The protein below binds the small molecule below.
Small molecule (SMILES): CC(C)CCC[C@@H](C)[C@H]1CC[C@H]2[C@@H]3CC=C4C[C@@H](O)CC[C@]4(C)[C@H]3CC[C@]12C

Sequence of chain 1.G:
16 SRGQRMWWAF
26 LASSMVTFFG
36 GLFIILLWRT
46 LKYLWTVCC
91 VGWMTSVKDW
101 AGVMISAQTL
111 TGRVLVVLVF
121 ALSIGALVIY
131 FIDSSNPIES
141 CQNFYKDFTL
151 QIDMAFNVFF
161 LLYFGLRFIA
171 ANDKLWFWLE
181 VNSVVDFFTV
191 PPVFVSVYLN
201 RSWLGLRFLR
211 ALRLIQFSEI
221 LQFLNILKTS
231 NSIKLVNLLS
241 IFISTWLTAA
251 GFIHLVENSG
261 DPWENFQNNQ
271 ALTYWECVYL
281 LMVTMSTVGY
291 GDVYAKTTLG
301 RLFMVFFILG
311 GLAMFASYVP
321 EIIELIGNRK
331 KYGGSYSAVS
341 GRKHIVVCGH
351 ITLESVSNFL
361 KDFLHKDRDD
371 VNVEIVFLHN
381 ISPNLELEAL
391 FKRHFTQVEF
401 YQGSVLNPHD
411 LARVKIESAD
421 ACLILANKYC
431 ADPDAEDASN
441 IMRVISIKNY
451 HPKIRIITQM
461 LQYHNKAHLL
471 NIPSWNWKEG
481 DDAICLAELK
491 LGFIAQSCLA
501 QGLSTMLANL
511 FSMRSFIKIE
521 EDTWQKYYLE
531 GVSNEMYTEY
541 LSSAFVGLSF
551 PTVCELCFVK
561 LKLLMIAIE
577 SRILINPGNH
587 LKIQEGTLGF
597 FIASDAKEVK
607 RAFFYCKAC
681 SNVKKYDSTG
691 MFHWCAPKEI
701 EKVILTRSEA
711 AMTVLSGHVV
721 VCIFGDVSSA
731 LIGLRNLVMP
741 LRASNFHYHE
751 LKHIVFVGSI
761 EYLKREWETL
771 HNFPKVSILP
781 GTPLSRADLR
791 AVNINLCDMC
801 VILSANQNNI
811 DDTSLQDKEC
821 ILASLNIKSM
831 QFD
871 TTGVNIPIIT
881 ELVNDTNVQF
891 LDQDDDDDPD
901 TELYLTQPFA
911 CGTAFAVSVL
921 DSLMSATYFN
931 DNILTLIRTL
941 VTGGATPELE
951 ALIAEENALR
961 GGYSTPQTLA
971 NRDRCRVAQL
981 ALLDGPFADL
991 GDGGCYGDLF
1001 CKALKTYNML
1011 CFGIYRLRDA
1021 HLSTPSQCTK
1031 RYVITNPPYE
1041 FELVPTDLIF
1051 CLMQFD

Sequence of chain 1.H:
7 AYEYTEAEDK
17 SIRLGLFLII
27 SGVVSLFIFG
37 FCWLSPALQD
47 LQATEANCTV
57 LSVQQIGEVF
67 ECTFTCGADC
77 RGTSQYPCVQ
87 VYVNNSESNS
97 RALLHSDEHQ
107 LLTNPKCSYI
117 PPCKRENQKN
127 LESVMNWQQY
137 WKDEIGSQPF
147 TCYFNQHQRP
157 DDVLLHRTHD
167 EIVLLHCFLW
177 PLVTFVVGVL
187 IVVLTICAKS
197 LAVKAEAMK

Binding-site contacts:
Ligand atom C16 contacts residue TRP176 of chain 1.H at 4.4 Å (hydrophobic).
Ligand atom C16 contacts residue TRP23 of chain 1.G at 4.2 Å (hydrophobic).
Ligand atom C25 contacts residue TRP176 of chain 1.H at 4.1 Å (hydrophobic).
Ligand atom C21 contacts residue TRP22 of chain 1.G at 4.2 Å (hydrophobic).
Ligand atom C15 contacts residue POV1 of chain 1.TC at 3.8 Å.
Ligand atom C12 contacts residue TRP23 of chain 1.G at 4.0 Å (hydrophobic).
Ligand atom C1 contacts residue TRP23 of chain 1.G at 3.8 Å (hydrophobic).
Ligand atom C22 contacts residue TRP176 of chain 1.H at 3.6 Å (hydrophobic).
Ligand atom C13 contacts residue TRP23 of chain 1.G at 4.2 Å (hydrophobic).
Ligand atom C17 contacts residue TRP176 of chain 1.H at 4.5 Å (hydrophobic).
Ligand atom C9 contacts residue TRP23 of chain 1.G at 4.1 Å (hydrophobic).
Ligand atom C18 contacts residue HIS172 of chain 1.H at 4.0 Å.
Ligand atom C16 contacts residue POV1 of chain 1.TC at 3.8 Å.
Ligand atom C24 contacts residue POV1 of chain 1.TC at 3.8 Å.
Ligand atom C20 contacts residue TRP176 of chain 1.H at 3.8 Å (hydrophobic).
Ligand atom C18 contacts residue TRP176 of chain 1.H at 3.6 Å (hydrophobic).
Ligand atom C17 contacts residue TRP23 of chain 1.G at 3.8 Å (hydrophobic).
Ligand atom C14 contacts residue TRP23 of chain 1.G at 4.1 Å (hydrophobic).
Ligand atom C15 contacts residue TRP23 of chain 1.G at 4.3 Å (hydrophobic).
Ligand atom C12 contacts residue TRP22 of chain 1.G at 4.3 Å (hydrophobic).